Binding-site contacts:
Ligand atom C15 contacts residue GLU239 of chain 1.G at 4.0 Å.
Ligand atom O8 contacts residue PHE272 of chain 1.G at 3.8 Å.
Ligand atom C12 contacts residue ASP166 of chain 1.G at 3.8 Å.
Ligand atom C14 contacts residue ASP168 of chain 1.G at 3.6 Å.
Ligand atom N4 contacts residue ASP168 of chain 1.G at 4.0 Å.
Ligand atom C9 contacts residue ASP166 of chain 1.G at 3.8 Å.
Ligand atom O5 contacts residue ASP166 of chain 1.G at 3.9 Å.
Ligand atom C5 contacts residue PHE272 of chain 1.G at 3.6 Å (hydrophobic).
Ligand atom C7 contacts residue GLU270 of chain 1.G at 3.5 Å.
Ligand atom C10 contacts residue ASP166 of chain 1.G at 3.4 Å.
Ligand atom O14 contacts residue CYS236 of chain 1.G at 3.5 Å.
Ligand atom C12 contacts residue ASP269 of chain 1.G at 3.5 Å.
Ligand atom N1 contacts residue PHE272 of chain 1.G at 2.9 Å (h-bond).
Ligand atom O11 contacts residue ASN235 of chain 1.G at 3.8 Å.
Ligand atom C11 contacts residue ASP269 of chain 1.G at 3.4 Å.
Ligand atom C18 contacts residue GLU239 of chain 1.G at 3.3 Å.
Ligand atom N4 contacts residue GLU239 of chain 1.G at 3.5 Å (salt-bridge).
Ligand atom N3 contacts residue GLU270 of chain 1.G at 2.6 Å (salt-bridge).
Ligand atom N2 contacts residue PHE272 of chain 1.G at 2.8 Å (h-bond).
Ligand atom C8 contacts residue ASP166 of chain 1.G at 3.5 Å.
Ligand atom N3 contacts residue ASP168 of chain 1.G at 2.9 Å (salt-bridge).
Ligand atom N2 contacts residue ASP269 of chain 1.G at 2.9 Å (salt-bridge).
Ligand atom O13 contacts residue PHE167 of chain 1.G at 3.8 Å.
Ligand atom C12 contacts residue GLU270 of chain 1.G at 3.4 Å.
Ligand atom C6 contacts residue PHE272 of chain 1.G at 3.1 Å (hydrophobic).
Ligand atom C3 contacts residue ASP199 of chain 1.G at 3.5 Å.
Ligand atom O7 contacts residue ASP199 of chain 1.G at 2.6 Å (salt-bridge).
Ligand atom O10 contacts residue ASP166 of chain 1.G at 3.8 Å.
Ligand atom C16 contacts residue GLU239 of chain 1.G at 3.1 Å.
Ligand atom C1 contacts residue ASP166 of chain 1.G at 4.0 Å.
Ligand atom O14 contacts residue ASN235 of chain 1.G at 2.9 Å (h-bond).
Ligand atom C15 contacts residue ASP168 of chain 1.G at 3.5 Å.
Ligand atom C7 contacts residue ASP166 of chain 1.G at 3.6 Å.
Ligand atom C15 contacts residue ASN235 of chain 1.G at 3.6 Å.
Ligand atom O14 contacts residue GLU239 of chain 1.G at 2.6 Å (salt-bridge).
Ligand atom O13 contacts residue ASP168 of chain 1.G at 2.8 Å (salt-bridge).
Ligand atom O11 contacts residue ASP168 of chain 1.G at 3.4 Å (salt-bridge).
Ligand atom C7 contacts residue ASP168 of chain 1.G at 3.8 Å.
Ligand atom N3 contacts residue ASP166 of chain 1.G at 2.8 Å (salt-bridge).
Ligand atom N3 contacts residue PHE167 of chain 1.G at 3.7 Å.

Sequence of chain 1.G:
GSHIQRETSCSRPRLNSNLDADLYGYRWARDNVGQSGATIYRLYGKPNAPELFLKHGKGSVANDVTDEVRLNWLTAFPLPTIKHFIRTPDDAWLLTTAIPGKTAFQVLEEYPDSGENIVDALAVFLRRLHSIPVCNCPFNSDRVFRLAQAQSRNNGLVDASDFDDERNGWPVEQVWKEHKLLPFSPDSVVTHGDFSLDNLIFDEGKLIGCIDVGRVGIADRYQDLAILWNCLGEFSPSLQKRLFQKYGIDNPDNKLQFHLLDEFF

A protein and the small-molecule ligand that binds it are described below.
Small molecule (SMILES): NC[C@H]1O[C@H](O[C@H]2[C@H](O)[C@@H](O[C@H]3O[C@H](CO)[C@@H](O)[C@H](N)[C@H]3O)[C@H](N)C[C@@H]2N)[C@H](O)[C@@H](O)[C@@H]1O